Binding-site contacts:
Ligand atom C5 contacts residue TYR28 of chain 1.A at 4.4 Å (hydrophobic).
Ligand atom O7 contacts residue ASN61 of chain 1.A at 3.5 Å (h-bond).
Ligand atom C7 contacts residue ASN61 of chain 1.A at 3.4 Å.
Ligand atom C1 contacts residue TYR28 of chain 1.A at 4.4 Å (hydrophobic).
Ligand atom C5 contacts residue ASN61 of chain 1.A at 3.7 Å.
Ligand atom C4 contacts residue ASN61 of chain 1.A at 4.2 Å.
Ligand atom O5 contacts residue ASN61 of chain 1.A at 2.4 Å (h-bond).
Ligand atom C3 contacts residue ASN61 of chain 1.A at 3.8 Å.
Ligand atom N2 contacts residue ASN61 of chain 1.A at 2.9 Å (h-bond).
Ligand atom O6 contacts residue TYR28 of chain 1.A at 4.1 Å.
Ligand atom C1 contacts residue ASN61 of chain 1.A at 1.4 Å.
Ligand atom O5 contacts residue TYR28 of chain 1.A at 4.1 Å.
Ligand atom C8 contacts residue ASN61 of chain 1.A at 4.5 Å.
Ligand atom C2 contacts residue ASN61 of chain 1.A at 2.5 Å.
Ligand atom C8 contacts residue ASN30 of chain 1.A at 3.5 Å.

Sequence of chain 1.A:
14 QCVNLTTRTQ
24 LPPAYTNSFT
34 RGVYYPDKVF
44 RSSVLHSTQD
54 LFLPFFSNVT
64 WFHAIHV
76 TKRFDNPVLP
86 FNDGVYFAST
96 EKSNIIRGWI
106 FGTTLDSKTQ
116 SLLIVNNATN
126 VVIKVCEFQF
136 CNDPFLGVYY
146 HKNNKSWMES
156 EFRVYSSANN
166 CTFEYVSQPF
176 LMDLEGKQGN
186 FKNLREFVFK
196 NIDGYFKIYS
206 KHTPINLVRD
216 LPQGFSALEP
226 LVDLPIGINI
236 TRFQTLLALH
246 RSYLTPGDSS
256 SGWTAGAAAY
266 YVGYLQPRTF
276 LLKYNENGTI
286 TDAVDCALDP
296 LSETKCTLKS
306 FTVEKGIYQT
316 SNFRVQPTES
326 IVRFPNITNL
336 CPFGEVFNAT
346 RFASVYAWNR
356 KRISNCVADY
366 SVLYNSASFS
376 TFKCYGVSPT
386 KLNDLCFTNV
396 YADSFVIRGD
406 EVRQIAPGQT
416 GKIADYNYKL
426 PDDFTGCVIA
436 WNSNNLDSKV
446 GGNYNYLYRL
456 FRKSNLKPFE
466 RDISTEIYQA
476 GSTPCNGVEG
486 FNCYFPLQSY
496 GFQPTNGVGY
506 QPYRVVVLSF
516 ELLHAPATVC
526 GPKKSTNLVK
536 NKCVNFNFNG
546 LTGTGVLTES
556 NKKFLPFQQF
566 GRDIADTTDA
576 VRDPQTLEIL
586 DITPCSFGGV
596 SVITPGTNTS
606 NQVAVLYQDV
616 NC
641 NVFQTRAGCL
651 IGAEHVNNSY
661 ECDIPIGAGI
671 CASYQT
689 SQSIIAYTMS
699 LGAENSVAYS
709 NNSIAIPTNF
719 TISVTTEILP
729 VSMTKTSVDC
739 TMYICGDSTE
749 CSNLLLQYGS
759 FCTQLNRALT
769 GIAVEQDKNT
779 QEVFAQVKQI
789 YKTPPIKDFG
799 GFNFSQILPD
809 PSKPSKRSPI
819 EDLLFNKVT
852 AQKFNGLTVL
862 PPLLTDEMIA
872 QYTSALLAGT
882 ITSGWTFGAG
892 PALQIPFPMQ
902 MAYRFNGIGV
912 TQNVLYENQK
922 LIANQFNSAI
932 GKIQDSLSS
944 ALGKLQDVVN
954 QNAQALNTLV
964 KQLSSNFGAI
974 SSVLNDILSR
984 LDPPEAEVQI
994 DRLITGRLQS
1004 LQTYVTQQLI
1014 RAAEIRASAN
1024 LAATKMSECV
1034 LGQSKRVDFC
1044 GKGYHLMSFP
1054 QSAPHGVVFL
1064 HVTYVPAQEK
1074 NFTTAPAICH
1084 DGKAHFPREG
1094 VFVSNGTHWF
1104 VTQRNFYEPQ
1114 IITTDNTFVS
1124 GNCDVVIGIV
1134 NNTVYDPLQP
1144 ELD

The protein below binds the small molecule below.
Small molecule (SMILES): CC(=O)N[C@@H]1[C@@H](O)[C@H](O)[C@@H](CO)O[C@H]1O